Sequence of chain 1.F:
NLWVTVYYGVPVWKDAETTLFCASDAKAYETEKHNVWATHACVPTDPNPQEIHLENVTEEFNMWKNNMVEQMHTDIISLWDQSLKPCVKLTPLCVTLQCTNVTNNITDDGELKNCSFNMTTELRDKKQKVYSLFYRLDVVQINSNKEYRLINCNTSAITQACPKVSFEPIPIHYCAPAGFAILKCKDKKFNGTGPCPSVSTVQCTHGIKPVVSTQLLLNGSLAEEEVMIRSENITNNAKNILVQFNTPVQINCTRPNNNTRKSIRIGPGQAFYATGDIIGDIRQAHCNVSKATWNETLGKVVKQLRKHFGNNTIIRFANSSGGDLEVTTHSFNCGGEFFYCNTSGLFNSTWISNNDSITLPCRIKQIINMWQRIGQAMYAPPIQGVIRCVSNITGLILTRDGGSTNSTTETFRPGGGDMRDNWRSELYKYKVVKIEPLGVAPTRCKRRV

A protein and the small-molecule ligand that binds it are described below.
Small molecule (SMILES): CC(=O)N[C@H]1[C@H](O[C@H]2[C@H](O)[C@@H](NC(C)=O)CO[C@@H]2CO)O[C@H](CO)[C@@H](O[C@@H]2O[C@H](CO)[C@@H](O)[C@H](O[C@H]3O[C@H](CO)[C@@H](O)[C@H](O)[C@@H]3O)[C@@H]2O)[C@@H]1O

Sequence of chain 1.M:
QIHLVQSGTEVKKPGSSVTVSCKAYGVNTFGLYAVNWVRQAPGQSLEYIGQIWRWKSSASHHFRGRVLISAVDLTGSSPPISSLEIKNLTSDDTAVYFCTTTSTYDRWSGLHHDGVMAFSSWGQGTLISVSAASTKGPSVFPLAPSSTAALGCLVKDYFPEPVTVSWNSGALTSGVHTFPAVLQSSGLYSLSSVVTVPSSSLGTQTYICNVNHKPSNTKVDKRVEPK

Binding-site contacts:
Ligand atom N2 contacts residue TRP55 of chain 1.M at 4.2 Å.
Ligand atom C1 contacts residue ASN204 of chain 1.F at 1.4 Å.
Ligand atom O6 contacts residue THR206 of chain 1.F at 4.3 Å.
Ligand atom C1 contacts residue THR206 of chain 1.F at 4.2 Å.
Ligand atom O4 contacts residue ASP73 of chain 1.M at 4.3 Å.
Ligand atom C1 contacts residue ALA71 of chain 1.M at 4.0 Å (hydrophobic).
Ligand atom C6 contacts residue ASN204 of chain 1.F at 4.4 Å.
Ligand atom C3 contacts residue TRP55 of chain 1.M at 4.3 Å (hydrophobic).
Ligand atom O2 contacts residue SER70 of chain 1.M at 3.9 Å.
Ligand atom O6 contacts residue LYS202 of chain 1.F at 4.2 Å.
Ligand atom O2 contacts residue ALA71 of chain 1.M at 3.6 Å.
Ligand atom C2 contacts residue ASN204 of chain 1.F at 2.5 Å.
Ligand atom O5 contacts residue ASP73 of chain 1.M at 4.2 Å.
Ligand atom C4 contacts residue TRP55 of chain 1.M at 4.3 Å (hydrophobic).
Ligand atom C5 contacts residue VAL72 of chain 1.M at 3.8 Å (hydrophobic).
Ligand atom C3 contacts residue ASN204 of chain 1.F at 3.8 Å.
Ligand atom C3 contacts residue ASP73 of chain 1.M at 3.7 Å.
Ligand atom C6 contacts residue VAL72 of chain 1.M at 3.5 Å (hydrophobic).
Ligand atom N2 contacts residue ASN204 of chain 1.F at 3.0 Å (h-bond).
Ligand atom O6 contacts residue VAL72 of chain 1.M at 4.1 Å.
Ligand atom C8 contacts residue PRO208 of chain 1.F at 4.1 Å (hydrophobic).
Ligand atom C4 contacts residue ASN204 of chain 1.F at 4.2 Å.
Ligand atom C7 contacts residue ASN204 of chain 1.F at 3.4 Å.
Ligand atom O6 contacts residue ASP73 of chain 1.M at 3.8 Å.
Ligand atom O2 contacts residue VAL72 of chain 1.M at 3.9 Å.
Ligand atom O5 contacts residue ASN204 of chain 1.F at 2.3 Å (h-bond).
Ligand atom C5 contacts residue ASN204 of chain 1.F at 3.6 Å.
Ligand atom C4 contacts residue VAL72 of chain 1.M at 3.7 Å (hydrophobic).
Ligand atom C7 contacts residue TRP55 of chain 1.M at 3.9 Å (hydrophobic).
Ligand atom O7 contacts residue ASN204 of chain 1.F at 3.4 Å (h-bond).
Ligand atom O3 contacts residue ASP73 of chain 1.M at 3.1 Å (salt-bridge).
Ligand atom C2 contacts residue TRP55 of chain 1.M at 3.7 Å (hydrophobic).
Ligand atom C6 contacts residue ASP73 of chain 1.M at 4.3 Å.
Ligand atom O6 contacts residue ASN204 of chain 1.F at 3.6 Å.
Ligand atom O7 contacts residue HIS321 of chain 1.F at 3.9 Å.
Ligand atom O5 contacts residue VAL72 of chain 1.M at 3.5 Å.
Ligand atom O3 contacts residue TRP55 of chain 1.M at 3.7 Å.
Ligand atom O5 contacts residue ALA71 of chain 1.M at 3.7 Å.
Ligand atom O5 contacts residue TRP55 of chain 1.M at 4.2 Å.
Ligand atom O7 contacts residue TRP55 of chain 1.M at 2.8 Å (h-bond).